Sequence of chain 1.B:
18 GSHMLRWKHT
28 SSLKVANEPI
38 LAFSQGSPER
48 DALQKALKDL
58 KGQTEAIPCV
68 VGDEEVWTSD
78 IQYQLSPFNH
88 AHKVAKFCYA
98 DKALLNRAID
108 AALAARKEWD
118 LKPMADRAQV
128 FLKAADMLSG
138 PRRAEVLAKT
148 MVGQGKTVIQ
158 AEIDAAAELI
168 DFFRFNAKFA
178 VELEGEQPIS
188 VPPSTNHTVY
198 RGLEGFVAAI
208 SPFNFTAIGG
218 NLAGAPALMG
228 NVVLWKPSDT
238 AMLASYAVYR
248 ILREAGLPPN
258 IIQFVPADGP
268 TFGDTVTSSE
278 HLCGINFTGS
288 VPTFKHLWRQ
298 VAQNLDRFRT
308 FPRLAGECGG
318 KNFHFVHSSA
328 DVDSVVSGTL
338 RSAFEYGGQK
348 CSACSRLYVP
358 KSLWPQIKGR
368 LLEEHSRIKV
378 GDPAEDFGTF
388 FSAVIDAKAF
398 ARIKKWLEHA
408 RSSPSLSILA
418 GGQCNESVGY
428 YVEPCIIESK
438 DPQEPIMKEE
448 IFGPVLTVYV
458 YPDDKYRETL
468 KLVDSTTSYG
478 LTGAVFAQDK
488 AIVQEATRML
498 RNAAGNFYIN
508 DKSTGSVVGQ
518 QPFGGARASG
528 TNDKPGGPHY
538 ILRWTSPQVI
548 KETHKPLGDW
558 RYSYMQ

Binding-site contacts:
Ligand atom CG contacts residue ILE215 of chain 1.B at 4.0 Å (hydrophobic).
Ligand atom O contacts residue LYS347 of chain 1.B at 4.1 Å.
Ligand atom C contacts residue GLY512 of chain 1.B at 3.4 Å.
Ligand atom OE1 contacts residue ASN211 of chain 1.B at 3.1 Å (h-bond).
Ligand atom O contacts residue GLY512 of chain 1.B at 2.9 Å (h-bond).
Ligand atom C contacts residue PHE520 of chain 1.B at 4.1 Å (hydrophobic).
Ligand atom C contacts residue SER349 of chain 1.B at 3.2 Å.
Ligand atom CG contacts residue PHE520 of chain 1.B at 3.8 Å (hydrophobic).
Ligand atom CB contacts residue SER349 of chain 1.B at 3.5 Å.
Ligand atom OE1 contacts residue LYS347 of chain 1.B at 3.5 Å.
Ligand atom CA contacts residue PHE212 of chain 1.B at 4.3 Å (hydrophobic).
Ligand atom N contacts residue GLU165 of chain 1.B at 4.3 Å.
Ligand atom CA contacts residue PHE520 of chain 1.B at 4.1 Å (hydrophobic).
Ligand atom OXT contacts residue SER349 of chain 1.B at 3.7 Å.
Ligand atom CG contacts residue PHE212 of chain 1.B at 3.6 Å (hydrophobic).
Ligand atom OXT contacts residue SER513 of chain 1.B at 3.0 Å (h-bond).
Ligand atom CA contacts residue SER349 of chain 1.B at 4.0 Å.
Ligand atom CB contacts residue PHE212 of chain 1.B at 3.9 Å (hydrophobic).
Ligand atom OE1 contacts residue SER349 of chain 1.B at 4.1 Å.
Ligand atom OE1 contacts residue PHE212 of chain 1.B at 3.2 Å.
Ligand atom OXT contacts residue GLY512 of chain 1.B at 3.3 Å (h-bond).
Ligand atom CD contacts residue ILE215 of chain 1.B at 4.0 Å (hydrophobic).
Ligand atom N contacts residue SER513 of chain 1.B at 2.9 Å (h-bond).
Ligand atom N contacts residue PHE520 of chain 1.B at 3.4 Å.
Ligand atom OE2 contacts residue CYS348 of chain 1.B at 3.6 Å.
Ligand atom O contacts residue THR511 of chain 1.B at 3.7 Å.
Ligand atom O contacts residue SER513 of chain 1.B at 4.1 Å.
Ligand atom OE1 contacts residue CYS348 of chain 1.B at 2.8 Å (h-bond).
Ligand atom CA contacts residue SER513 of chain 1.B at 3.9 Å.
Ligand atom CD contacts residue CYS348 of chain 1.B at 3.7 Å (hydrophobic).
Ligand atom CD contacts residue PHE212 of chain 1.B at 3.6 Å (hydrophobic).
Ligand atom OE2 contacts residue PHE212 of chain 1.B at 4.3 Å.
Ligand atom CB contacts residue PHE520 of chain 1.B at 3.7 Å (hydrophobic).
Ligand atom CD contacts residue ASN211 of chain 1.B at 3.8 Å.
Ligand atom OXT contacts residue THR511 of chain 1.B at 4.0 Å.
Ligand atom C contacts residue SER513 of chain 1.B at 3.7 Å.
Ligand atom O contacts residue SER349 of chain 1.B at 2.7 Å (h-bond).
Ligand atom OE2 contacts residue ILE215 of chain 1.B at 3.6 Å.
Ligand atom OXT contacts residue PHE520 of chain 1.B at 3.5 Å.
Ligand atom OE2 contacts residue ASN211 of chain 1.B at 3.9 Å.

A small-molecule ligand and the protein it binds are described below.
Small molecule (SMILES): N[C@@H](CCC(=O)O)C(=O)O